This protein binds this small molecule.
Small molecule (SMILES): CC(=O)N[C@@H]1[C@@H](O)[C@H](O)[C@@H](CO)O[C@H]1O

Binding-site contacts:
Ligand atom C3 contacts residue ASN698 of chain 1.A at 3.8 Å.
Ligand atom O5 contacts residue ASN698 of chain 1.A at 2.3 Å (h-bond).
Ligand atom O7 contacts residue ARG701 of chain 1.A at 3.3 Å (salt-bridge).
Ligand atom O7 contacts residue ASN698 of chain 1.A at 3.5 Å (h-bond).
Ligand atom C2 contacts residue ASN698 of chain 1.A at 2.5 Å.
Ligand atom C8 contacts residue ARG674 of chain 1.A at 3.4 Å.
Ligand atom C1 contacts residue ARG695 of chain 1.A at 4.0 Å.
Ligand atom O5 contacts residue ARG695 of chain 1.A at 3.3 Å (salt-bridge).
Ligand atom N2 contacts residue ARG674 of chain 1.A at 4.1 Å.
Ligand atom C1 contacts residue ASN698 of chain 1.A at 1.4 Å.
Ligand atom C8 contacts residue ASN698 of chain 1.A at 3.6 Å.
Ligand atom C7 contacts residue ASN698 of chain 1.A at 3.5 Å.
Ligand atom C4 contacts residue ASN698 of chain 1.A at 4.2 Å.
Ligand atom C7 contacts residue ARG701 of chain 1.A at 4.0 Å.
Ligand atom C6 contacts residue ARG695 of chain 1.A at 4.2 Å.
Ligand atom N2 contacts residue ASN698 of chain 1.A at 3.0 Å (h-bond).
Ligand atom O6 contacts residue ARG695 of chain 1.A at 3.6 Å.
Ligand atom C7 contacts residue ARG674 of chain 1.A at 4.2 Å.
Ligand atom C1 contacts residue ARG674 of chain 1.A at 4.2 Å.
Ligand atom C5 contacts residue ARG695 of chain 1.A at 4.3 Å.
Ligand atom C8 contacts residue ARG701 of chain 1.A at 4.5 Å.
Ligand atom C5 contacts residue ASN698 of chain 1.A at 3.6 Å.

Sequence of chain 1.A:
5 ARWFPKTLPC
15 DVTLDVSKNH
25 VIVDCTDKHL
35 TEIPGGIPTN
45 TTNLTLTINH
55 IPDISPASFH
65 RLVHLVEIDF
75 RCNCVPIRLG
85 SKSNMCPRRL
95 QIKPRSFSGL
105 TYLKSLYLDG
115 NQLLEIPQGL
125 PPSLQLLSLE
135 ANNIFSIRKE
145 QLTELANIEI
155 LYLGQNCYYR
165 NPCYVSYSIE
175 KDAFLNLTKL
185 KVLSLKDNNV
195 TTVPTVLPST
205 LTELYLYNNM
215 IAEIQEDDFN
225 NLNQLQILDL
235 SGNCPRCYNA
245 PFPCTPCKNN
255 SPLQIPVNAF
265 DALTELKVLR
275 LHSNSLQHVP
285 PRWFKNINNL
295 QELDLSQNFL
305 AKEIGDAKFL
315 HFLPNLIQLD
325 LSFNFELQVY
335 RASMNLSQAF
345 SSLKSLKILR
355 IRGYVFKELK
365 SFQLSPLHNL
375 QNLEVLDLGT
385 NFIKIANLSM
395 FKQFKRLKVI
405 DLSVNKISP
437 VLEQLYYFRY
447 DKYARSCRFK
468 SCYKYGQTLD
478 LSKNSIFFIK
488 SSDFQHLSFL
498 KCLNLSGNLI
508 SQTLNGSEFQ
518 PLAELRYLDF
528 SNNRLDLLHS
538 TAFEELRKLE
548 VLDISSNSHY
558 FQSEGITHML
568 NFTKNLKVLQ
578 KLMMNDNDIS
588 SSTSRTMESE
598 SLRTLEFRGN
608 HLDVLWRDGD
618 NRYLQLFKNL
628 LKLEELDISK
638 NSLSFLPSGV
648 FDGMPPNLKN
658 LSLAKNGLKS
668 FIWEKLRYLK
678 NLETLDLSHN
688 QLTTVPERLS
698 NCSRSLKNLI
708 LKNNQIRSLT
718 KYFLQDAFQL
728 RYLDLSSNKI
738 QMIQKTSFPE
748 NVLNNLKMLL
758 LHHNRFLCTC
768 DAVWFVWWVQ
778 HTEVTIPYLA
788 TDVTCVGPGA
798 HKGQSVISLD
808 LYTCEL